Binding-site contacts:
Ligand atom C5 contacts residue ASN90 of chain 1.A at 3.8 Å.
Ligand atom C4 contacts residue ASN90 of chain 1.A at 4.3 Å.
Ligand atom O7 contacts residue THR92 of chain 1.A at 3.3 Å.
Ligand atom C7 contacts residue ASN90 of chain 1.A at 4.3 Å.
Ligand atom O6 contacts residue ASN90 of chain 1.A at 4.1 Å.
Ligand atom O5 contacts residue ASN90 of chain 1.A at 2.5 Å (h-bond).
Ligand atom C2 contacts residue ASN90 of chain 1.A at 2.8 Å.
Ligand atom C1 contacts residue ASN90 of chain 1.A at 2.1 Å.
Ligand atom C7 contacts residue THR92 of chain 1.A at 3.5 Å.
Ligand atom N2 contacts residue ASN90 of chain 1.A at 3.8 Å.
Ligand atom C3 contacts residue ASN90 of chain 1.A at 4.1 Å.
Ligand atom N2 contacts residue THR92 of chain 1.A at 4.3 Å.
Ligand atom O7 contacts residue ASN90 of chain 1.A at 4.0 Å.
Ligand atom C8 contacts residue THR92 of chain 1.A at 2.9 Å.

Sequence of chain 1.A:
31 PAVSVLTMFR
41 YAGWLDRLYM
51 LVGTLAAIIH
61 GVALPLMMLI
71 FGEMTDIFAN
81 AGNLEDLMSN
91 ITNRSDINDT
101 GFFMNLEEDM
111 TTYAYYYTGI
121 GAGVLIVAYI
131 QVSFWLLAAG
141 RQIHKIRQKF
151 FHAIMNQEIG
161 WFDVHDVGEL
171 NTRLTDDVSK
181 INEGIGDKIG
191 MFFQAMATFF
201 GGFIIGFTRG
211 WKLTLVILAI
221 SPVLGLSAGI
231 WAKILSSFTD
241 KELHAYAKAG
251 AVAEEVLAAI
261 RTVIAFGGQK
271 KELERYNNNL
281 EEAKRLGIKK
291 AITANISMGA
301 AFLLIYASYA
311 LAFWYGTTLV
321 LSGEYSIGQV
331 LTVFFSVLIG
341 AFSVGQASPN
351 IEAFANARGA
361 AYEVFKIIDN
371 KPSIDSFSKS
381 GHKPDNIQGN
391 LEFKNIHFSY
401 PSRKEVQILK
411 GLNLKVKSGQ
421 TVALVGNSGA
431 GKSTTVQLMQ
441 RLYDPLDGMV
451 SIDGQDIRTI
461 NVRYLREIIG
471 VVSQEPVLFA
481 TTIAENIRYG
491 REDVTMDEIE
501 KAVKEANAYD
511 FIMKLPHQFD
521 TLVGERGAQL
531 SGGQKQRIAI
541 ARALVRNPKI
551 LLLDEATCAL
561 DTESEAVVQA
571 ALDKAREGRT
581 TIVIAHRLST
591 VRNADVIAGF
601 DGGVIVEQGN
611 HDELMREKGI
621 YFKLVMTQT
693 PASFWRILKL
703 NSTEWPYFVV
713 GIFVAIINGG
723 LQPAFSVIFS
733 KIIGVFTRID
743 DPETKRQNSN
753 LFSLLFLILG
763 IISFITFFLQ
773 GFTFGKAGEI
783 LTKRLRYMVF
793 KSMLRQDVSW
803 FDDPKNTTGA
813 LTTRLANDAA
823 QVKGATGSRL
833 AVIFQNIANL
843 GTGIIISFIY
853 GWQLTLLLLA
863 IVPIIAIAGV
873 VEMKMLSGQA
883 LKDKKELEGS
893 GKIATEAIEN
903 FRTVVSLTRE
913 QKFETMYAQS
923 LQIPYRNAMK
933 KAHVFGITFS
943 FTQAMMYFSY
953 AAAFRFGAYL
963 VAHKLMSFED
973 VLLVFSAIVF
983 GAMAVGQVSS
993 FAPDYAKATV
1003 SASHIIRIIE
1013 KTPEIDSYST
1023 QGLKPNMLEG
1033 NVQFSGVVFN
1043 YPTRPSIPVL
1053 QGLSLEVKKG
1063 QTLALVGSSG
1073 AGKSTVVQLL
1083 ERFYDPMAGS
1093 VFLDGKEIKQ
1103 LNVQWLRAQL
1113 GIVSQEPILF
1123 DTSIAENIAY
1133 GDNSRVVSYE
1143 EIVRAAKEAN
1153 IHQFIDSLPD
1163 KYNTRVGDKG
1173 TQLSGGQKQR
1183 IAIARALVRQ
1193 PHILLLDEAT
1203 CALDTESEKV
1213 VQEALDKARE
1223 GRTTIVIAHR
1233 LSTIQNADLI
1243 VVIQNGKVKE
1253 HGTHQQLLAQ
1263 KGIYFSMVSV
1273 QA

A small-molecule ligand and the protein it binds are described below.
Small molecule (SMILES): CC(=O)N[C@@H]1[C@@H](O)[C@H](O)[C@@H](CO)O[C@H]1O